Sequence of chain 1.A:
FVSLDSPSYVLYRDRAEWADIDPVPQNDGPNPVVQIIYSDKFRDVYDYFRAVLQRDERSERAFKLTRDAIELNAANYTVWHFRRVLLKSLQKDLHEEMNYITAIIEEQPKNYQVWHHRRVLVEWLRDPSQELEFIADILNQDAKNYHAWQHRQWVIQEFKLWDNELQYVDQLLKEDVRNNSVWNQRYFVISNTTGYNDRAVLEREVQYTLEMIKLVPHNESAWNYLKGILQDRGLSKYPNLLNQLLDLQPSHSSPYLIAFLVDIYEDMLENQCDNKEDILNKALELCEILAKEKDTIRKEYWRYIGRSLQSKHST

This small molecule binds to this protein.
Small molecule (SMILES): N#Cc1ccc(Cn2cncc2CN2CCN(c3cccc(Cl)c3)C(=O)C2)cc1

Sequence of chain 1.B:
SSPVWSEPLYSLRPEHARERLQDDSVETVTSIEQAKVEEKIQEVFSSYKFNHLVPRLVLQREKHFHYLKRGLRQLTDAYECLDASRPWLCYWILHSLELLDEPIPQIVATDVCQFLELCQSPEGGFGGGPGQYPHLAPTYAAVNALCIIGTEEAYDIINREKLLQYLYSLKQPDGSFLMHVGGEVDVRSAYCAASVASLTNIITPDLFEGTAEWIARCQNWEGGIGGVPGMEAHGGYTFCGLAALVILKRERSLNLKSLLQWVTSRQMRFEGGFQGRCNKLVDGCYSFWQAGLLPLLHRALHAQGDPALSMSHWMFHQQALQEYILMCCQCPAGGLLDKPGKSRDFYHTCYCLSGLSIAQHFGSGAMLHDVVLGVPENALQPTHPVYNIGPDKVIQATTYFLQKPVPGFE

Binding-site contacts:
Ligand atom CL31 contacts residue TRP102 of chain 1.B at 3.6 Å.
Ligand atom C20 contacts residue TYR361 of chain 1.B at 4.0 Å (hydrophobic).
Ligand atom C29 contacts residue FPP1 of chain 1.E at 3.5 Å.
Ligand atom C25 contacts residue FPP1 of chain 1.E at 3.9 Å.
Ligand atom C17 contacts residue ZN1 of chain 1.D at 3.0 Å.
Ligand atom N36 contacts residue ARG202 of chain 1.B at 3.4 Å (salt-bridge).
Ligand atom C26 contacts residue TRP106 of chain 1.B at 3.5 Å (hydrophobic).
Ligand atom C32 contacts residue TYR166 of chain 1.A at 3.9 Å (hydrophobic).
Ligand atom C5 contacts residue TYR361 of chain 1.B at 3.9 Å (hydrophobic).
Ligand atom C12 contacts residue HIS362 of chain 1.B at 3.5 Å.
Ligand atom C16 contacts residue TYR300 of chain 1.B at 3.9 Å (hydrophobic).
Ligand atom CL31 contacts residue FPP1 of chain 1.E at 3.7 Å.
Ligand atom C27 contacts residue TRP106 of chain 1.B at 3.9 Å (hydrophobic).
Ligand atom C27 contacts residue SER99 of chain 1.B at 3.7 Å.
Ligand atom N18 contacts residue ASP297 of chain 1.B at 3.0 Å (salt-bridge).
Ligand atom C12 contacts residue ZN1 of chain 1.D at 3.1 Å.
Ligand atom C20 contacts residue TRP106 of chain 1.B at 4.0 Å (hydrophobic).
Ligand atom C30 contacts residue TRP102 of chain 1.B at 3.6 Å (hydrophobic).
Ligand atom CL31 contacts residue TRP106 of chain 1.B at 4.0 Å.
Ligand atom N18 contacts residue ZN1 of chain 1.D at 2.0 Å.
Ligand atom C17 contacts residue ASP297 of chain 1.B at 3.4 Å.
Ligand atom C29 contacts residue TYR361 of chain 1.B at 3.5 Å (hydrophobic).
Ligand atom C35 contacts residue TYR166 of chain 1.A at 3.9 Å (hydrophobic).
Ligand atom N18 contacts residue TYR361 of chain 1.B at 3.8 Å.
Ligand atom C17 contacts residue TYR300 of chain 1.B at 3.4 Å (hydrophobic).
Ligand atom N18 contacts residue HIS362 of chain 1.B at 3.3 Å (h-bond).
Ligand atom N18 contacts residue CYS299 of chain 1.B at 3.5 Å (h-bond).
Ligand atom C34 contacts residue FPP1 of chain 1.E at 3.8 Å.
Ligand atom N36 contacts residue TYR166 of chain 1.A at 3.9 Å.
Ligand atom C30 contacts residue TRP106 of chain 1.B at 3.6 Å (hydrophobic).
Ligand atom C32 contacts residue FPP1 of chain 1.E at 3.7 Å.
Ligand atom C16 contacts residue FPP1 of chain 1.E at 3.4 Å.
Ligand atom C33 contacts residue FPP1 of chain 1.E at 3.4 Å.
Ligand atom C12 contacts residue TYR361 of chain 1.B at 3.9 Å (hydrophobic).
Ligand atom C2 contacts residue TYR361 of chain 1.B at 4.0 Å (hydrophobic).
Ligand atom N36 contacts residue FPP1 of chain 1.E at 3.8 Å.
Ligand atom C35 contacts residue FPP1 of chain 1.E at 3.9 Å.
Ligand atom C33 contacts residue TYR361 of chain 1.B at 3.9 Å (hydrophobic).
Ligand atom C17 contacts residue CYS299 of chain 1.B at 3.6 Å (hydrophobic).
Ligand atom C28 contacts residue FPP1 of chain 1.E at 3.6 Å.